This small molecule binds to this protein.
Small molecule (SMILES): Nc1nc2c(ncn2[C@@H]2O[C@H](CO[P](=O)(O)O[P](=O)(O)NP(=O)(O)O)[C@@H](O)[C@H]2O)c(=O)[nH]1

Sequence of chain 1.D:
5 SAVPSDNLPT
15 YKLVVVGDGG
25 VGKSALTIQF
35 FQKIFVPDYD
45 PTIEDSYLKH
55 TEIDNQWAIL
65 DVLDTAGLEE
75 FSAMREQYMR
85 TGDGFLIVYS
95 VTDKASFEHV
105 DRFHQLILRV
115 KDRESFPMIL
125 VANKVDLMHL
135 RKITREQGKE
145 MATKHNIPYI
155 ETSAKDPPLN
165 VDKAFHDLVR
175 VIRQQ

Binding-site contacts:
Ligand atom O3A contacts residue GLY24 of chain 1.D at 3.6 Å.
Ligand atom C5 contacts residue LYS128 of chain 1.D at 3.6 Å.
Ligand atom O2B contacts residue LYS27 of chain 1.D at 2.9 Å (salt-bridge).
Ligand atom N1 contacts residue ASP130 of chain 1.D at 2.9 Å (salt-bridge).
Ligand atom O2A contacts residue SER28 of chain 1.D at 3.1 Å (h-bond).
Ligand atom O2G contacts residue LYS27 of chain 1.D at 2.6 Å (salt-bridge).
Ligand atom O3A contacts residue GLY26 of chain 1.D at 3.2 Å (h-bond).
Ligand atom O2B contacts residue GLY26 of chain 1.D at 3.1 Å (h-bond).
Ligand atom N2 contacts residue LEU131 of chain 1.D at 3.5 Å.
Ligand atom C8 contacts residue GLY26 of chain 1.D at 3.6 Å.
Ligand atom O2G contacts residue GLY71 of chain 1.D at 2.7 Å (h-bond).
Ligand atom N3B contacts residue GLY24 of chain 1.D at 2.9 Å (h-bond).
Ligand atom O4' contacts residue LYS128 of chain 1.D at 3.2 Å (salt-bridge).
Ligand atom N7 contacts residue ASN127 of chain 1.D at 3.3 Å (h-bond).
Ligand atom O6 contacts residue ALA158 of chain 1.D at 2.9 Å (h-bond).
Ligand atom O6 contacts residue ASP130 of chain 1.D at 3.5 Å (salt-bridge).
Ligand atom N2 contacts residue ASP130 of chain 1.D at 3.0 Å (salt-bridge).
Ligand atom O6 contacts residue SER157 of chain 1.D at 3.4 Å.
Ligand atom O2' contacts residue VAL40 of chain 1.D at 2.6 Å (h-bond).
Ligand atom N3B contacts residue TYR43 of chain 1.D at 3.4 Å.
Ligand atom PG contacts residue MG1 of chain 1.CA at 3.2 Å.
Ligand atom O1G contacts residue TYR43 of chain 1.D at 2.6 Å (h-bond).
Ligand atom O3G contacts residue THR46 of chain 1.D at 2.9 Å (h-bond).
Ligand atom O2A contacts residue GLY26 of chain 1.D at 3.3 Å.
Ligand atom PB contacts residue MG1 of chain 1.CA at 3.3 Å.
Ligand atom C8 contacts residue ALA29 of chain 1.D at 3.5 Å (hydrophobic).
Ligand atom O6 contacts residue LYS128 of chain 1.D at 3.5 Å.
Ligand atom O2A contacts residue ALA29 of chain 1.D at 2.7 Å (h-bond).
Ligand atom O1B contacts residue MG1 of chain 1.CA at 2.0 Å.
Ligand atom O2' contacts residue PRO41 of chain 1.D at 3.0 Å (h-bond).
Ligand atom C2' contacts residue VAL40 of chain 1.D at 3.6 Å (hydrophobic).
Ligand atom C6 contacts residue LYS128 of chain 1.D at 3.4 Å.
Ligand atom O3' contacts residue PRO41 of chain 1.D at 2.6 Å (h-bond).
Ligand atom C3' contacts residue PRO41 of chain 1.D at 3.6 Å (hydrophobic).
Ligand atom O1A contacts residue TYR43 of chain 1.D at 3.2 Å.
Ligand atom O6 contacts residue ASN127 of chain 1.D at 3.5 Å (h-bond).
Ligand atom O2' contacts residue PHE39 of chain 1.D at 3.3 Å.
Ligand atom O3G contacts residue MG1 of chain 1.CA at 2.0 Å.
Ligand atom O2B contacts residue VAL25 of chain 1.D at 3.4 Å (h-bond).
Ligand atom O1B contacts residue SER28 of chain 1.D at 3.0 Å (h-bond).